The small molecule below binds the protein below.
Small molecule (SMILES): CC(=O)N[C@@H]1[C@@H](O)[C@H](O)[C@@H](CO)O[C@H]1O

Binding-site contacts:
Ligand atom O7 contacts residue HIS220 of chain 1.B at 3.4 Å (h-bond).
Ligand atom N2 contacts residue SER158 of chain 1.B at 4.5 Å.
Ligand atom C7 contacts residue LEU161 of chain 1.B at 4.4 Å (hydrophobic).
Ligand atom N2 contacts residue ASN118 of chain 1.B at 2.8 Å (h-bond).
Ligand atom C8 contacts residue ARG157 of chain 1.B at 4.4 Å.
Ligand atom O7 contacts residue ILE156 of chain 1.B at 4.1 Å.
Ligand atom C8 contacts residue LEU161 of chain 1.B at 3.7 Å (hydrophobic).
Ligand atom C1 contacts residue THR120 of chain 1.B at 3.7 Å.
Ligand atom O6 contacts residue THR120 of chain 1.B at 3.4 Å (h-bond).
Ligand atom O7 contacts residue ASN118 of chain 1.B at 3.0 Å (h-bond).
Ligand atom O6 contacts residue GLY121 of chain 1.B at 4.0 Å.
Ligand atom C6 contacts residue THR120 of chain 1.B at 4.3 Å.
Ligand atom C3 contacts residue THR120 of chain 1.B at 4.2 Å.
Ligand atom C5 contacts residue ASN118 of chain 1.B at 3.7 Å.
Ligand atom C5 contacts residue THR120 of chain 1.B at 3.8 Å.
Ligand atom C7 contacts residue HIS220 of chain 1.B at 4.4 Å.
Ligand atom C2 contacts residue ASN118 of chain 1.B at 2.4 Å.
Ligand atom C4 contacts residue ASN118 of chain 1.B at 4.2 Å.
Ligand atom C7 contacts residue ILE156 of chain 1.B at 4.3 Å (hydrophobic).
Ligand atom C1 contacts residue ASN118 of chain 1.B at 1.4 Å.
Ligand atom O5 contacts residue THR120 of chain 1.B at 3.9 Å.
Ligand atom C2 contacts residue THR120 of chain 1.B at 4.4 Å.
Ligand atom C8 contacts residue ILE156 of chain 1.B at 3.8 Å (hydrophobic).
Ligand atom C4 contacts residue THR120 of chain 1.B at 4.5 Å.
Ligand atom C3 contacts residue ASN118 of chain 1.B at 3.8 Å.
Ligand atom C8 contacts residue ASN118 of chain 1.B at 4.2 Å.
Ligand atom C7 contacts residue ASN118 of chain 1.B at 3.1 Å.
Ligand atom O5 contacts residue ASN118 of chain 1.B at 2.4 Å (h-bond).
Ligand atom O6 contacts residue PRO122 of chain 1.B at 3.9 Å.
Ligand atom C8 contacts residue SER158 of chain 1.B at 3.7 Å.

Sequence of chain 1.B:
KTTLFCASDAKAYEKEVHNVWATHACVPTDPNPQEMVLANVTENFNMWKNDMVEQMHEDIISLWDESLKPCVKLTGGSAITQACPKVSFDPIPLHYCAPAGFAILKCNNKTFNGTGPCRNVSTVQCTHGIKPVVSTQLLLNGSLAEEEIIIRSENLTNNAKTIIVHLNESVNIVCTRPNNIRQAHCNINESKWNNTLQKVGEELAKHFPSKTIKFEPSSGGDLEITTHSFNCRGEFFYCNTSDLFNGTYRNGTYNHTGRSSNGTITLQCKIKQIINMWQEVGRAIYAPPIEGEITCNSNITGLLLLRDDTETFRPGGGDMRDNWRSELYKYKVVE